This small molecule binds to this protein.
Small molecule (SMILES): Nc1ccn([C@@H]2O[C@H](CO[P](=O)(O)O[C@H]3[C@@H](O)[C@H](n4ccc(=O)[nH]c4=O)O[C@@H]3CO[P](=O)(O)O[C@H]3[C@@H](O)[C@H](n4cnc5c(N)ncnc54)O[C@@H]3CO)[C@@H](O[P](=O)(O)OC[C@H]3O[C@@H](n4cnc5c(=O)nc(N)[nH]c54)[C@H](O)[C@@H]3O[P](=O)(O)OC[C@H]3O[C@@H](n4cnc5c(N)ncnc54)[C@H](O)[C@@H]3O[P](=O)(O)OC[C@H]3O[C@@H](n4cnc5c(=O)nc(N)[nH]c54)[C@H](O)[C@@H]3O[P](=O)(O)OC[C@H]3O[C@@H](n4cnc5c(N)ncnc54)[C@H](O)[C@@H]3O[P](=O)(O)OC[C@H]3O[C@@H](n4cnc5c(=O)nc(N)[nH]c54)[C@H](O)[C@@H]3O[P](=O)(O)OC[C@@H]3C[C@@H](O)[C@H](n4cnc5c(=O)nc(N)[nH]c54)O3)[C@H]2O)c(=O)n1

Binding-site contacts:
Ligand atom OP1 contacts residue LYS979 of chain 1.E at 3.4 Å (salt-bridge).
Ligand atom C5' contacts residue GLY478 of chain 1.E at 3.7 Å.
Ligand atom N2 contacts residue GLN447 of chain 1.D at 3.1 Å.
Ligand atom C5' contacts residue MG1 of chain 1.Q at 3.5 Å.
Ligand atom C4' contacts residue GLN776 of chain 1.E at 3.2 Å.
Ligand atom P contacts residue GLN776 of chain 1.E at 3.7 Å.
Ligand atom OP1 contacts residue LYS987 of chain 1.E at 3.1 Å (salt-bridge).
Ligand atom P contacts residue LYS979 of chain 1.E at 3.5 Å.
Ligand atom C4' contacts residue ASP485 of chain 1.D at 3.5 Å.
Ligand atom C4' contacts residue GLN481 of chain 1.E at 3.6 Å.
Ligand atom C3' contacts residue LYS979 of chain 1.E at 3.6 Å.
Ligand atom O5' contacts residue LYS987 of chain 1.E at 2.5 Å (salt-bridge).
Ligand atom C3' contacts residue CTP1 of chain 1.R at 3.1 Å.
Ligand atom C5' contacts residue CTP1 of chain 1.R at 3.4 Å.
Ligand atom O3' contacts residue GLN776 of chain 1.E at 2.5 Å (h-bond).
Ligand atom C3' contacts residue ASP485 of chain 1.D at 3.7 Å.
Ligand atom C4' contacts residue HIS1097 of chain 1.E at 3.2 Å.
Ligand atom C5' contacts residue GLN776 of chain 1.E at 3.6 Å.
Ligand atom O3' contacts residue GLN481 of chain 1.E at 2.8 Å (h-bond).
Ligand atom O2' contacts residue ALA477 of chain 1.E at 3.7 Å.
Ligand atom C5' contacts residue LYS987 of chain 1.E at 3.2 Å.
Ligand atom C3' contacts residue GLN481 of chain 1.E at 3.5 Å.
Ligand atom P contacts residue LYS987 of chain 1.E at 3.4 Å.
Ligand atom C4' contacts residue ALA477 of chain 1.E at 3.6 Å (hydrophobic).
Ligand atom O3' contacts residue LYS979 of chain 1.E at 2.6 Å (salt-bridge).
Ligand atom O5' contacts residue LYS979 of chain 1.E at 3.7 Å.
Ligand atom O4' contacts residue HIS1097 of chain 1.E at 3.1 Å (h-bond).
Ligand atom O2' contacts residue GLY478 of chain 1.E at 3.5 Å (h-bond).
Ligand atom O2' contacts residue GLN481 of chain 1.E at 2.8 Å (h-bond).
Ligand atom O2' contacts residue HIS1097 of chain 1.E at 3.2 Å (h-bond).
Ligand atom C3' contacts residue GLN776 of chain 1.E at 3.4 Å.
Ligand atom C2' contacts residue GLN481 of chain 1.E at 3.7 Å.
Ligand atom N2 contacts residue ARG1096 of chain 1.E at 3.6 Å (salt-bridge).
Ligand atom O5' contacts residue MG1 of chain 1.Q at 3.6 Å.
Ligand atom C4' contacts residue LYS979 of chain 1.E at 3.6 Å.
Ligand atom C4' contacts residue MG1 of chain 1.Q at 3.0 Å.
Ligand atom O2' contacts residue ASP485 of chain 1.D at 3.1 Å (salt-bridge).
Ligand atom C5' contacts residue ALA477 of chain 1.E at 3.7 Å (hydrophobic).
Ligand atom OP1 contacts residue GLN776 of chain 1.E at 3.0 Å (h-bond).
Ligand atom C5' contacts residue HIS1097 of chain 1.E at 3.5 Å.

Sequence of chain 1.E:
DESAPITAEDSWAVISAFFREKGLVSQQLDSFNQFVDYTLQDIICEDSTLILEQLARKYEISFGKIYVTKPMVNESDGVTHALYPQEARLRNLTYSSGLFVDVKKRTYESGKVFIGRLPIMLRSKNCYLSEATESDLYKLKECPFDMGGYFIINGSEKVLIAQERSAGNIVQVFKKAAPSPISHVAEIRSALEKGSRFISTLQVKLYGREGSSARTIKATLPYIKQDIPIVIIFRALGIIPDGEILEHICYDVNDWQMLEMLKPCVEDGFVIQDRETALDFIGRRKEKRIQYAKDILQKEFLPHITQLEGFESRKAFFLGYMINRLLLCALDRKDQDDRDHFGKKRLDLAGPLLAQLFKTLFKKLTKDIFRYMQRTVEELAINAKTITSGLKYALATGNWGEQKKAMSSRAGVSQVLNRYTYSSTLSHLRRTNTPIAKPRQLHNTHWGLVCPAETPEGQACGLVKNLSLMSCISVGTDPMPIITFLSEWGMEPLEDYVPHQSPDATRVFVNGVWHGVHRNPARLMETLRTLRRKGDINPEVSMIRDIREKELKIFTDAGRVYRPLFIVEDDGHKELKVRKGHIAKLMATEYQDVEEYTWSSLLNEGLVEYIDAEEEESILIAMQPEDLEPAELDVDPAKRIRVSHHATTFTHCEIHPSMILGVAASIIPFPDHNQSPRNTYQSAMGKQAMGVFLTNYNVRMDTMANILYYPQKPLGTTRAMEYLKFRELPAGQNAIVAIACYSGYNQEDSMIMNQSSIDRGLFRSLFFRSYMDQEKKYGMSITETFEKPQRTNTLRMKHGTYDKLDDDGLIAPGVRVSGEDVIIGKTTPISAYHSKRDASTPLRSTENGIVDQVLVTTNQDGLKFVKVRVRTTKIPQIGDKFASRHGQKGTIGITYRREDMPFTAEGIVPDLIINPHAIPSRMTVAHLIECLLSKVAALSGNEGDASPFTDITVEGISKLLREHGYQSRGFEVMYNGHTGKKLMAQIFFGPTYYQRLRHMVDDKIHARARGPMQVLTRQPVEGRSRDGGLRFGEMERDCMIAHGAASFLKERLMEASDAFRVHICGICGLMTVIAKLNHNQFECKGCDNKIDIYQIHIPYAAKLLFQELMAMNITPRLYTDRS

Sequence of chain 1.D:
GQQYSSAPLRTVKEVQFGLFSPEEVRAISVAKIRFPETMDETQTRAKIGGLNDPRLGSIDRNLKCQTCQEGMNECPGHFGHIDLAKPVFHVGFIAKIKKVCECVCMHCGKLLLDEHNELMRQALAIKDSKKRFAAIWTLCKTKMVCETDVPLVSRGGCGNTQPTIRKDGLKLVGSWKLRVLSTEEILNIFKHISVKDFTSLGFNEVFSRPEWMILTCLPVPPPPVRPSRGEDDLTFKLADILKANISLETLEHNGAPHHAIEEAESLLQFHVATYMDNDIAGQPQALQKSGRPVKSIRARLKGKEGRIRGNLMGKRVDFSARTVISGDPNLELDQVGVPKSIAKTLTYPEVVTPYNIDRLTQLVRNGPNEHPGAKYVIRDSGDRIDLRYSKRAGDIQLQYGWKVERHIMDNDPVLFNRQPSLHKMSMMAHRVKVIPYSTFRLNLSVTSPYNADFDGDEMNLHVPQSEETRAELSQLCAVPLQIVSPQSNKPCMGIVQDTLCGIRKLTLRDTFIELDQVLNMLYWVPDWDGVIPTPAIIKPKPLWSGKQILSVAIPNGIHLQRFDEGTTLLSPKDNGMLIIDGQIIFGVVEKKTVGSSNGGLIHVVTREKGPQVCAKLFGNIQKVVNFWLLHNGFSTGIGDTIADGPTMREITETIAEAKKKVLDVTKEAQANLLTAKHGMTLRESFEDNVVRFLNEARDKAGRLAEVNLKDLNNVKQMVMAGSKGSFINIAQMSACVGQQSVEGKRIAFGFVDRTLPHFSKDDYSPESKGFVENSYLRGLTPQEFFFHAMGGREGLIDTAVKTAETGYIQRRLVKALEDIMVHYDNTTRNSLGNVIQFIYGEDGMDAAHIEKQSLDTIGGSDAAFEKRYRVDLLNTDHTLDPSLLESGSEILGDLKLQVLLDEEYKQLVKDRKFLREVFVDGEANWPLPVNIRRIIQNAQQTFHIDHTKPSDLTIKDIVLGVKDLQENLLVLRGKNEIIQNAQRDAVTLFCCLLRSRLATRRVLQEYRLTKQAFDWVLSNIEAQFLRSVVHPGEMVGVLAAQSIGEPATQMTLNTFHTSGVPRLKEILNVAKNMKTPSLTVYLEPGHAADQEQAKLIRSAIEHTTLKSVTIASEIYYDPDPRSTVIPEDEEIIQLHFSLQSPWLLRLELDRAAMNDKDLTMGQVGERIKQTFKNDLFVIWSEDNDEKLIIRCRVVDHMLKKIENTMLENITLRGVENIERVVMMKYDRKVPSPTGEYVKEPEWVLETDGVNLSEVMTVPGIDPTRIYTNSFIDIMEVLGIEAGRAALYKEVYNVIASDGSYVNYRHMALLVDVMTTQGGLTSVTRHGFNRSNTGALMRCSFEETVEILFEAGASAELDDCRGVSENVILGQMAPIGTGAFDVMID